Binding-site contacts:
Ligand atom C7 contacts residue ASN332 of chain 1.D at 3.2 Å.
Ligand atom O4 contacts residue NAG2 of chain 1.FA at 2.5 Å (h-bond).
Ligand atom C1 contacts residue ASN332 of chain 1.D at 1.4 Å.
Ligand atom C3 contacts residue NAG2 of chain 1.FA at 3.6 Å.
Ligand atom N2 contacts residue ASN332 of chain 1.D at 2.8 Å (h-bond).
Ligand atom O7 contacts residue ASN332 of chain 1.D at 3.2 Å (h-bond).
Ligand atom C8 contacts residue ASN332 of chain 1.D at 4.2 Å.
Ligand atom C8 contacts residue THR341 of chain 1.D at 3.9 Å.
Ligand atom C1 contacts residue NAG2 of chain 1.FA at 3.8 Å.
Ligand atom C7 contacts residue ASN355 of chain 1.D at 3.9 Å.
Ligand atom C2 contacts residue SER357 of chain 1.D at 4.2 Å.
Ligand atom C6 contacts residue NAG2 of chain 1.FA at 3.8 Å.
Ligand atom C5 contacts residue NAG2 of chain 1.FA at 3.4 Å.
Ligand atom O5 contacts residue NAG1 of chain 1.FA at 3.9 Å.
Ligand atom O5 contacts residue ASN332 of chain 1.D at 2.4 Å (h-bond).
Ligand atom C2 contacts residue ASN332 of chain 1.D at 2.4 Å.
Ligand atom C6 contacts residue NAG1 of chain 1.FA at 4.0 Å.
Ligand atom O7 contacts residue NAG1 of chain 1.FA at 3.1 Å (h-bond).
Ligand atom C1 contacts residue NAG2 of chain 1.FA at 4.3 Å.
Ligand atom C2 contacts residue NAG2 of chain 1.FA at 4.0 Å.
Ligand atom C7 contacts residue NAG1 of chain 1.FA at 3.5 Å.
Ligand atom O7 contacts residue SER357 of chain 1.D at 3.4 Å.
Ligand atom C3 contacts residue ASN332 of chain 1.D at 3.8 Å.
Ligand atom C2 contacts residue NAG1 of chain 1.FA at 3.9 Å.
Ligand atom O3 contacts residue NAG1 of chain 1.FA at 3.0 Å (h-bond).
Ligand atom C4 contacts residue NAG2 of chain 1.FA at 3.3 Å.
Ligand atom O6 contacts residue NAG1 of chain 1.FA at 3.7 Å.
Ligand atom N2 contacts residue NAG1 of chain 1.FA at 4.2 Å.
Ligand atom C1 contacts residue SER357 of chain 1.D at 4.0 Å.
Ligand atom C3 contacts residue NAG1 of chain 1.FA at 4.1 Å.
Ligand atom C4 contacts residue NAG1 of chain 1.FA at 4.2 Å.
Ligand atom C8 contacts residue ASN355 of chain 1.D at 4.0 Å.
Ligand atom O7 contacts residue ASN355 of chain 1.D at 3.0 Å (h-bond).
Ligand atom O2 contacts residue NAG2 of chain 1.FA at 3.6 Å (h-bond).
Ligand atom C5 contacts residue NAG1 of chain 1.FA at 4.0 Å.
Ligand atom C5 contacts residue ASN332 of chain 1.D at 3.7 Å.
Ligand atom C4 contacts residue ASN332 of chain 1.D at 4.2 Å.
Ligand atom O5 contacts residue NAG2 of chain 1.FA at 4.3 Å.
Ligand atom C8 contacts residue NAG1 of chain 1.FA at 3.8 Å.
Ligand atom O5 contacts residue SER357 of chain 1.D at 4.1 Å.

A protein and the small-molecule ligand that binds it are described below.
Small molecule (SMILES): CC(=O)N[C@H]1[C@H](O[C@H]2[C@H](O)[C@@H](NC(C)=O)CO[C@@H]2CO)O[C@H](CO)[C@@H](O[C@@H]2O[C@H](CO)[C@@H](O)[C@H](O)[C@@H]2O)[C@@H]1O

Sequence of chain 1.D:
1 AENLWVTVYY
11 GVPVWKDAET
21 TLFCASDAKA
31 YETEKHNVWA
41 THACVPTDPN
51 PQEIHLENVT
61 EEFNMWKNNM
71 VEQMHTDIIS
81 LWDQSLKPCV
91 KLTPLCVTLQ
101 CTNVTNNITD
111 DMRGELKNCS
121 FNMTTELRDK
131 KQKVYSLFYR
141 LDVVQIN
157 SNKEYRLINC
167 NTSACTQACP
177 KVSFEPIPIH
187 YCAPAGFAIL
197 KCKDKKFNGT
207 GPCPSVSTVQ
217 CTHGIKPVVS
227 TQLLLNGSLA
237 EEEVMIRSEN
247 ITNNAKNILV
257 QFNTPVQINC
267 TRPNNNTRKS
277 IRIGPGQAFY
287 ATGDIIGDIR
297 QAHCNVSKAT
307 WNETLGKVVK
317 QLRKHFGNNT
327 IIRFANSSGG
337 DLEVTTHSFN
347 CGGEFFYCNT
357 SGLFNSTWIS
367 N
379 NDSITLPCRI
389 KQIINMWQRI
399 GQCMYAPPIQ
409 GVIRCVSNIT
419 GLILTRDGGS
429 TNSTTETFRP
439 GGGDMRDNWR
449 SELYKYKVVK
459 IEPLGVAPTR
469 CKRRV